This small molecule binds to this protein.
Small molecule (SMILES): NCc1ccc2c(c1)CCO2

Sequence of chain 1.A:
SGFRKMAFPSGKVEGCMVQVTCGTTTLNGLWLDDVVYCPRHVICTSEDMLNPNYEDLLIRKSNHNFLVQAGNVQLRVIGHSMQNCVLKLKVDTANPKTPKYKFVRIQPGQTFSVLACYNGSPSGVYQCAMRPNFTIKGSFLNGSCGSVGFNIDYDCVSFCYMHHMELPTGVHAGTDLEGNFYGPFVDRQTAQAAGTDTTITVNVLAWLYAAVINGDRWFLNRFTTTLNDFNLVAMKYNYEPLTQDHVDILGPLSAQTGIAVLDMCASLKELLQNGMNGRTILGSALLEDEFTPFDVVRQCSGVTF

Binding-site contacts:
Ligand atom C5 contacts residue TYR54 of chain 1.A at 3.4 Å (hydrophobic).
Ligand atom CE1 contacts residue MET49 of chain 1.A at 3.9 Å (hydrophobic).
Ligand atom CD1 contacts residue GLN189 of chain 1.A at 4.1 Å.
Ligand atom N contacts residue VAL186 of chain 1.A at 3.8 Å.
Ligand atom CG contacts residue GLN189 of chain 1.A at 4.3 Å.
Ligand atom N contacts residue MET165 of chain 1.A at 3.6 Å (h-bond).
Ligand atom CM contacts residue HIS41 of chain 1.A at 4.0 Å.
Ligand atom N contacts residue ARG188 of chain 1.A at 2.7 Å (salt-bridge).
Ligand atom C5 contacts residue HIS41 of chain 1.A at 3.6 Å.
Ligand atom OE contacts residue MET49 of chain 1.A at 4.0 Å.
Ligand atom OE contacts residue CYS44 of chain 1.A at 4.0 Å.
Ligand atom CM contacts residue MET49 of chain 1.A at 3.4 Å (hydrophobic).
Ligand atom CE1 contacts residue HIS41 of chain 1.A at 3.6 Å.
Ligand atom CG contacts residue ARG188 of chain 1.A at 4.2 Å.
Ligand atom CE1 contacts residue ASP187 of chain 1.A at 4.3 Å.
Ligand atom CM contacts residue THR45 of chain 1.A at 4.3 Å.
Ligand atom CD1 contacts residue ARG188 of chain 1.A at 3.4 Å.
Ligand atom CD2 contacts residue HIS41 of chain 1.A at 3.9 Å.
Ligand atom CE1 contacts residue TYR54 of chain 1.A at 4.2 Å (hydrophobic).
Ligand atom CE1 contacts residue ARG188 of chain 1.A at 4.1 Å.
Ligand atom CE2 contacts residue HIS41 of chain 1.A at 3.6 Å.
Ligand atom CZ contacts residue HIS41 of chain 1.A at 3.6 Å.
Ligand atom C5 contacts residue MET49 of chain 1.A at 3.7 Å (hydrophobic).
Ligand atom CD1 contacts residue HIS41 of chain 1.A at 4.2 Å.
Ligand atom N contacts residue GLN192 of chain 1.A at 4.0 Å.
Ligand atom CB contacts residue MET165 of chain 1.A at 3.4 Å (hydrophobic).
Ligand atom N contacts residue GLN189 of chain 1.A at 3.8 Å.
Ligand atom CM contacts residue CYS44 of chain 1.A at 3.2 Å (hydrophobic).
Ligand atom CB contacts residue ASP187 of chain 1.A at 4.2 Å.
Ligand atom CD2 contacts residue HIS164 of chain 1.A at 4.2 Å.
Ligand atom CZ contacts residue MET49 of chain 1.A at 4.1 Å (hydrophobic).
Ligand atom CB contacts residue ARG188 of chain 1.A at 4.0 Å.
Ligand atom N contacts residue ASP187 of chain 1.A at 3.9 Å.
Ligand atom C5 contacts residue CYS44 of chain 1.A at 4.1 Å (hydrophobic).
Ligand atom C5 contacts residue ARG188 of chain 1.A at 4.1 Å.
Ligand atom CG contacts residue HIS41 of chain 1.A at 4.1 Å.
Ligand atom CD1 contacts residue ASP187 of chain 1.A at 3.5 Å.
Ligand atom CD2 contacts residue GLN189 of chain 1.A at 4.3 Å.
Ligand atom OE contacts residue HIS41 of chain 1.A at 3.6 Å.
Ligand atom C5 contacts residue ASP187 of chain 1.A at 4.0 Å.